Sequence of chain 1.A:
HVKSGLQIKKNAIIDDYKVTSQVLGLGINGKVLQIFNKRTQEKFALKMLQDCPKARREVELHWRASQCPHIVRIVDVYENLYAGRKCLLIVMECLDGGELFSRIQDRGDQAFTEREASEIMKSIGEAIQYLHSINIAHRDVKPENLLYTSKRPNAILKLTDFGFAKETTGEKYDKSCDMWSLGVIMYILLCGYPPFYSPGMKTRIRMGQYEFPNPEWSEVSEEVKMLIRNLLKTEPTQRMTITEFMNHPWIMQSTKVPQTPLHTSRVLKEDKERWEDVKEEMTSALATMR

This small molecule binds to this protein.
Small molecule (SMILES): Nc1nn(-c2cccc(-c3ccc4cc[nH]c4c3)c2)cc1-c1ccc2c(c1)CCNC2=O

Binding-site contacts:
Ligand atom N43 contacts residue ILE37 of chain 1.A at 3.3 Å (h-bond).
Ligand atom C8 contacts residue LEU149 of chain 1.A at 3.7 Å (hydrophobic).
Ligand atom O25 contacts residue ASP163 of chain 1.A at 3.4 Å.
Ligand atom N1 contacts residue LEU97 of chain 1.A at 3.6 Å (h-bond).
Ligand atom O25 contacts residue LYS49 of chain 1.A at 2.7 Å (salt-bridge).
Ligand atom C35 contacts residue LEU97 of chain 1.A at 3.7 Å (hydrophobic).
Ligand atom C19 contacts residue ASN147 of chain 1.A at 3.6 Å.
Ligand atom N2 contacts residue ALA47 of chain 1.A at 3.5 Å.
Ligand atom C37 contacts residue LEU97 of chain 1.A at 3.2 Å (hydrophobic).
Ligand atom C39 contacts residue CYS96 of chain 1.A at 3.7 Å (hydrophobic).
Ligand atom C16 contacts residue ASP163 of chain 1.A at 3.7 Å.
Ligand atom N43 contacts residue LYS45 of chain 1.A at 3.7 Å.
Ligand atom C45 contacts residue GLN36 of chain 1.A at 3.5 Å.
Ligand atom C42 contacts residue GLN36 of chain 1.A at 3.5 Å.
Ligand atom C3 contacts residue LEU97 of chain 1.A at 3.8 Å (hydrophobic).
Ligand atom C49 contacts residue GLN36 of chain 1.A at 3.8 Å.
Ligand atom C47 contacts residue GLN36 of chain 1.A at 3.7 Å.
Ligand atom C10 contacts residue THR162 of chain 1.A at 3.7 Å.
Ligand atom N43 contacts residue PHE46 of chain 1.A at 2.9 Å (h-bond).
Ligand atom C45 contacts residue ILE37 of chain 1.A at 3.1 Å (hydrophobic).
Ligand atom C45 contacts residue PHE38 of chain 1.A at 3.7 Å (hydrophobic).
Ligand atom C39 contacts residue LEU26 of chain 1.A at 3.7 Å (hydrophobic).
Ligand atom N26 contacts residue GLU95 of chain 1.A at 2.9 Å (salt-bridge).
Ligand atom C45 contacts residue LYS45 of chain 1.A at 3.2 Å.
Ligand atom C22 contacts residue THR162 of chain 1.A at 3.6 Å.
Ligand atom C52 contacts residue ASP98 of chain 1.A at 3.5 Å.
Ligand atom C30 contacts residue LEU26 of chain 1.A at 3.5 Å (hydrophobic).
Ligand atom C42 contacts residue PHE46 of chain 1.A at 3.7 Å (hydrophobic).
Ligand atom C33 contacts residue LEU26 of chain 1.A at 3.7 Å (hydrophobic).
Ligand atom N26 contacts residue ALA47 of chain 1.A at 3.6 Å.
Ligand atom N2 contacts residue LEU97 of chain 1.A at 3.0 Å (h-bond).
Ligand atom N43 contacts residue GLN36 of chain 1.A at 3.4 Å.
Ligand atom C3 contacts residue ALA47 of chain 1.A at 3.5 Å (hydrophobic).
Ligand atom C47 contacts residue LYS45 of chain 1.A at 3.4 Å.
Ligand atom C29 contacts residue LEU97 of chain 1.A at 3.2 Å (hydrophobic).
Ligand atom C40 contacts residue CYS96 of chain 1.A at 3.8 Å (hydrophobic).
Ligand atom C40 contacts residue LEU26 of chain 1.A at 3.4 Å (hydrophobic).
Ligand atom C47 contacts residue PHE38 of chain 1.A at 3.6 Å (hydrophobic).
Ligand atom C32 contacts residue LEU26 of chain 1.A at 3.5 Å (hydrophobic).
Ligand atom N17 contacts residue ASP163 of chain 1.A at 3.0 Å (salt-bridge).